Sequence of chain 1.G:
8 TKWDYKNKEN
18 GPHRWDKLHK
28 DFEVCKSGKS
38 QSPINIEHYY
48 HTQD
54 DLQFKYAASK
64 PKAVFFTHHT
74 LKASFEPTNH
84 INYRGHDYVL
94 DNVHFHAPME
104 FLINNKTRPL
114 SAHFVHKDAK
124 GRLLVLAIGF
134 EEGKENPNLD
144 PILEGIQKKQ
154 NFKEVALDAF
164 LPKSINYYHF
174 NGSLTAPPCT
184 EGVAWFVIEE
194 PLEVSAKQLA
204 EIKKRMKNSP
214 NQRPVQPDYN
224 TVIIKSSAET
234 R

Binding-site contacts:
Ligand atom N1 contacts residue HIS97 of chain 1.G at 3.2 Å (h-bond).
Ligand atom N1 contacts residue HIS116 of chain 1.G at 3.5 Å (h-bond).
Ligand atom N1 contacts residue THR178 of chain 1.G at 3.2 Å (h-bond).
Ligand atom O1 contacts residue TRP188 of chain 1.G at 4.1 Å.
Ligand atom O2 contacts residue THR178 of chain 1.G at 2.6 Å (h-bond).
Ligand atom S1 contacts residue THR178 of chain 1.G at 3.9 Å.
Ligand atom C1 contacts residue LEU177 of chain 1.G at 3.5 Å (hydrophobic).
Ligand atom S1 contacts residue LEU177 of chain 1.G at 4.0 Å.
Ligand atom O1 contacts residue VAL128 of chain 1.G at 3.9 Å.
Ligand atom O2 contacts residue TRP188 of chain 1.G at 4.0 Å.
Ligand atom N2 contacts residue ALA179 of chain 1.G at 3.9 Å.
Ligand atom O2 contacts residue ZN1 of chain 1.Z at 4.1 Å.
Ligand atom S2 contacts residue VAL118 of chain 1.G at 4.1 Å.
Ligand atom S2 contacts residue LEU177 of chain 1.G at 3.8 Å.
Ligand atom O2 contacts residue ALA179 of chain 1.G at 4.0 Å.
Ligand atom S2 contacts residue HIS97 of chain 1.G at 4.1 Å.
Ligand atom C1 contacts residue HIS97 of chain 1.G at 4.4 Å.
Ligand atom N3 contacts residue ALA179 of chain 1.G at 4.4 Å.
Ligand atom N2 contacts residue LEU177 of chain 1.G at 3.7 Å.
Ligand atom N3 contacts residue LEU177 of chain 1.G at 3.7 Å.
Ligand atom O1 contacts residue HIS116 of chain 1.G at 3.3 Å (h-bond).
Ligand atom C2 contacts residue LEU177 of chain 1.G at 4.1 Å (hydrophobic).
Ligand atom S1 contacts residue HIS97 of chain 1.G at 3.9 Å.
Ligand atom S1 contacts residue HIS116 of chain 1.G at 3.9 Å.
Ligand atom O1 contacts residue VAL118 of chain 1.G at 3.8 Å.
Ligand atom N1 contacts residue ZN1 of chain 1.Z at 2.1 Å.
Ligand atom C1 contacts residue ZN1 of chain 1.Z at 4.4 Å.
Ligand atom O2 contacts residue LEU177 of chain 1.G at 3.1 Å.
Ligand atom O1 contacts residue ZN1 of chain 1.Z at 3.0 Å.
Ligand atom O1 contacts residue LEU177 of chain 1.G at 4.4 Å.
Ligand atom N1 contacts residue HIS99 of chain 1.G at 3.3 Å (h-bond).
Ligand atom S1 contacts residue ZN1 of chain 1.Z at 3.2 Å.
Ligand atom O1 contacts residue HIS97 of chain 1.G at 3.4 Å (h-bond).

This small molecule binds to this protein.
Small molecule (SMILES): Nc1nnc(S(N)(=O)=O)s1